This small molecule binds to this protein.
Small molecule (SMILES): OC[C@@H]1[C@@H](O)[C@H](O)[C@@H](O)c2nnnn21

Sequence of chain 1.A:
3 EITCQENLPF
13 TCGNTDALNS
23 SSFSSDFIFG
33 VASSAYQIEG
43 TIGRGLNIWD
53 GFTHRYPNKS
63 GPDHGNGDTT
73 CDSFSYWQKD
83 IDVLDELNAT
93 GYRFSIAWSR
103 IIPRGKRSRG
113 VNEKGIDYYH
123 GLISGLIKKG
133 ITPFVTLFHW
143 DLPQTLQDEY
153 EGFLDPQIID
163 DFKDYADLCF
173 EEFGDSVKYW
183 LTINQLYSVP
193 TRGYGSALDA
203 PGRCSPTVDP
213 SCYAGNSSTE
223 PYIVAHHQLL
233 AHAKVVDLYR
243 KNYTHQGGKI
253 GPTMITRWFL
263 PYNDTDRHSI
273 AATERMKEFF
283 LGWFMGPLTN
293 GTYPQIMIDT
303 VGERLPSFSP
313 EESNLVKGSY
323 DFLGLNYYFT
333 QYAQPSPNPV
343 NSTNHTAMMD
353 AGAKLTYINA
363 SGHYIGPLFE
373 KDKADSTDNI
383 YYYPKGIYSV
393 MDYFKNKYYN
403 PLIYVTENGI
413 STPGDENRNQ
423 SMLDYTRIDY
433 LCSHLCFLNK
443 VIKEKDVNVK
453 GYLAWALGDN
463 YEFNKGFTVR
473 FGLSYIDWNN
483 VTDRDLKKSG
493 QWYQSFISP

Binding-site contacts:
Ligand atom N21 contacts residue TYR330 of chain 1.A at 3.9 Å.
Ligand atom C5 contacts residue TRP457 of chain 1.A at 3.8 Å (hydrophobic).
Ligand atom O4 contacts residue TRP457 of chain 1.A at 3.2 Å (h-bond).
Ligand atom C2 contacts residue TRP142 of chain 1.A at 4.0 Å (hydrophobic).
Ligand atom N18 contacts residue GLN187 of chain 1.A at 3.6 Å.
Ligand atom N17 contacts residue TYR330 of chain 1.A at 3.2 Å.
Ligand atom C6 contacts residue GLU464 of chain 1.A at 3.5 Å.
Ligand atom C3 contacts residue HIS141 of chain 1.A at 3.9 Å.
Ligand atom N18 contacts residue TYR330 of chain 1.A at 3.3 Å.
Ligand atom C3 contacts residue GLU409 of chain 1.A at 3.5 Å.
Ligand atom O6 contacts residue PHE473 of chain 1.A at 3.6 Å.
Ligand atom C2 contacts residue GLN187 of chain 1.A at 4.0 Å.
Ligand atom C6 contacts residue TRP457 of chain 1.A at 4.0 Å (hydrophobic).
Ligand atom C2 contacts residue HIS141 of chain 1.A at 4.0 Å.
Ligand atom O2 contacts residue GLU409 of chain 1.A at 2.9 Å (salt-bridge).
Ligand atom C4 contacts residue GLU464 of chain 1.A at 3.5 Å.
Ligand atom C3 contacts residue GLN39 of chain 1.A at 3.9 Å.
Ligand atom C5 contacts residue TYR330 of chain 1.A at 3.3 Å (hydrophobic).
Ligand atom O4 contacts residue GLU464 of chain 1.A at 2.6 Å (salt-bridge).
Ligand atom C1 contacts residue GLN187 of chain 1.A at 3.6 Å.
Ligand atom O6 contacts residue GLU464 of chain 1.A at 2.6 Å (salt-bridge).
Ligand atom O3 contacts residue PHE465 of chain 1.A at 3.3 Å.
Ligand atom C6 contacts residue TYR330 of chain 1.A at 3.9 Å (hydrophobic).
Ligand atom C4 contacts residue TRP457 of chain 1.A at 4.0 Å (hydrophobic).
Ligand atom O3 contacts residue GLN39 of chain 1.A at 2.8 Å (h-bond).
Ligand atom C2 contacts residue GLU409 of chain 1.A at 3.3 Å.
Ligand atom C3 contacts residue TRP457 of chain 1.A at 3.8 Å (hydrophobic).
Ligand atom N21 contacts residue GLN187 of chain 1.A at 2.9 Å (h-bond).
Ligand atom O2 contacts residue HIS141 of chain 1.A at 3.4 Å (h-bond).
Ligand atom O3 contacts residue TRP457 of chain 1.A at 3.8 Å.
Ligand atom C6 contacts residue PHE473 of chain 1.A at 3.3 Å (hydrophobic).
Ligand atom C1 contacts residue GLU409 of chain 1.A at 3.4 Å.
Ligand atom N1 contacts residue TYR330 of chain 1.A at 3.3 Å (h-bond).
Ligand atom O2 contacts residue ASN186 of chain 1.A at 2.9 Å (h-bond).
Ligand atom O2 contacts residue GLN187 of chain 1.A at 3.4 Å (h-bond).
Ligand atom O4 contacts residue GLN39 of chain 1.A at 3.0 Å (h-bond).
Ligand atom C5 contacts residue GLU409 of chain 1.A at 4.0 Å.
Ligand atom O3 contacts residue HIS141 of chain 1.A at 3.0 Å (h-bond).
Ligand atom C1 contacts residue TYR330 of chain 1.A at 4.0 Å (hydrophobic).
Ligand atom N1 contacts residue GLU409 of chain 1.A at 3.6 Å.